Sequence of chain 1.C:
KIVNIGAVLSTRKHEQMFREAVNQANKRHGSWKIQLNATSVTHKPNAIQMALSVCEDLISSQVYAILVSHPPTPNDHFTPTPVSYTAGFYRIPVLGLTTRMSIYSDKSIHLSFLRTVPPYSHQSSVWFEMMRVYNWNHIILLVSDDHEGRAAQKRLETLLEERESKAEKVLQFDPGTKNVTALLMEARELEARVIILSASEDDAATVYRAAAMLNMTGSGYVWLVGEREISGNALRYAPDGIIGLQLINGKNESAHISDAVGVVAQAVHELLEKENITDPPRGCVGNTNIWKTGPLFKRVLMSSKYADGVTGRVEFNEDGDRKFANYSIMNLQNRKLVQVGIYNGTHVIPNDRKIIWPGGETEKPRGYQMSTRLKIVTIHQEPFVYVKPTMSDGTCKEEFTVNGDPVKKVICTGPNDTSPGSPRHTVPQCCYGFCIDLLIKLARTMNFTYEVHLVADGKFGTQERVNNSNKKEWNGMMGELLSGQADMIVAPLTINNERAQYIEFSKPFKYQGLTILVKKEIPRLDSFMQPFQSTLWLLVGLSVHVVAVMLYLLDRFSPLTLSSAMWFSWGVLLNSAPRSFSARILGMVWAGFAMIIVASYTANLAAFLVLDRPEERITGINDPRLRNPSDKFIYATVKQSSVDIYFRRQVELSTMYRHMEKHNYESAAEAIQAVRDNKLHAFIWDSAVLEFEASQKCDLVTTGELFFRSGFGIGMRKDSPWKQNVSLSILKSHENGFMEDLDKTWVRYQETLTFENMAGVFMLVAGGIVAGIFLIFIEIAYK

This protein binds this small molecule.
Small molecule (SMILES): CC(=O)N[C@H]1[C@H](O[C@H]2[C@H](O)[C@@H](NC(C)=O)CO[C@@H]2CO)O[C@H](CO)[C@@H](O)[C@@H]1O

Binding-site contacts:
Ligand atom C3 contacts residue ASN471 of chain 1.C at 3.8 Å.
Ligand atom C5 contacts residue ASN471 of chain 1.C at 3.7 Å.
Ligand atom C6 contacts residue NAG2 of chain 1.I at 4.5 Å.
Ligand atom C5 contacts residue NAG2 of chain 1.I at 4.3 Å.
Ligand atom O7 contacts residue MET394 of chain 1.C at 3.9 Å.
Ligand atom O4 contacts residue NAG2 of chain 1.I at 3.4 Å.
Ligand atom C4 contacts residue NAG2 of chain 1.I at 4.3 Å.
Ligand atom C2 contacts residue ASN471 of chain 1.C at 2.6 Å.
Ligand atom O5 contacts residue ASN471 of chain 1.C at 2.5 Å (h-bond).
Ligand atom C1 contacts residue ASN471 of chain 1.C at 1.5 Å.
Ligand atom N2 contacts residue ASN471 of chain 1.C at 2.9 Å (h-bond).
Ligand atom C8 contacts residue MET394 of chain 1.C at 4.2 Å (hydrophobic).
Ligand atom C4 contacts residue ASN471 of chain 1.C at 4.3 Å.
Ligand atom C7 contacts residue MET394 of chain 1.C at 4.1 Å (hydrophobic).
Ligand atom C8 contacts residue ASN471 of chain 1.C at 3.8 Å.
Ligand atom C7 contacts residue ASN471 of chain 1.C at 3.9 Å.